Sequence of chain 1.A:
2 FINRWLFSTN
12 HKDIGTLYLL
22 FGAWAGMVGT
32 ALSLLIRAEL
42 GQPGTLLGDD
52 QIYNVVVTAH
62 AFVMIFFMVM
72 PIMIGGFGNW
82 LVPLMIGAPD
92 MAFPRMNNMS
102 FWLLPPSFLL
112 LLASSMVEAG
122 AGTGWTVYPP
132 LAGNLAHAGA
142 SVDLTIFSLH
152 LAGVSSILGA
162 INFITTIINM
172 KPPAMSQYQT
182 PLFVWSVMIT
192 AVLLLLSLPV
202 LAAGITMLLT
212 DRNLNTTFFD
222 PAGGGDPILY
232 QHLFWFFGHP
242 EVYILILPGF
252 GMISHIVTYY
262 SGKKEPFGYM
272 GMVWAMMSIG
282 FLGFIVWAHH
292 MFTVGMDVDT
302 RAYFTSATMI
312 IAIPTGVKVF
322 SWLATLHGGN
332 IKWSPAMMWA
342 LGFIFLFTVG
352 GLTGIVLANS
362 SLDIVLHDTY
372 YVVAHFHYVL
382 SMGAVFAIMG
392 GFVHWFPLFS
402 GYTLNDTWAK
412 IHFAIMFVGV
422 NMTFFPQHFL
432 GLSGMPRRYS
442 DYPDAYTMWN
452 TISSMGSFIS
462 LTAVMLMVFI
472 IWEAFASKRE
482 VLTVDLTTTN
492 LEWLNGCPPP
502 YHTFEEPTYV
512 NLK

The small molecule below binds the protein below.
Small molecule (SMILES): CCCCCCCCCCO[C@@H]1O[C@H](CO)[C@@H](O[C@H]2O[C@H](CO)[C@@H](O)[C@H](O)[C@H]2O)[C@H](O)[C@H]1O

Sequence of chain 1.C:
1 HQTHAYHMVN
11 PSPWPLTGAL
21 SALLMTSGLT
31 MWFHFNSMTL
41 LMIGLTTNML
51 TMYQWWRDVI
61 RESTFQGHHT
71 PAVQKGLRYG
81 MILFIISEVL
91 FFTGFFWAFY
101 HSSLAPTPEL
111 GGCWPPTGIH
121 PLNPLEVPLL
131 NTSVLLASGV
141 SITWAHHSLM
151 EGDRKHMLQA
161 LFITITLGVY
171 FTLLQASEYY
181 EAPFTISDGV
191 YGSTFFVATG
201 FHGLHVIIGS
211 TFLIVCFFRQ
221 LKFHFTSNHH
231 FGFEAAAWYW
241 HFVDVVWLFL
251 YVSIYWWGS

Sequence of chain 1.J:
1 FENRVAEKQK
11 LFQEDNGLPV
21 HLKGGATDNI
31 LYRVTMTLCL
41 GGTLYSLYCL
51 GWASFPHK

Binding-site contacts:
Ligand atom C25 contacts residue MET31 of chain 1.C at 4.0 Å (hydrophobic).
Ligand atom C25 contacts residue PHE35 of chain 1.C at 3.4 Å (hydrophobic).
Ligand atom O5 contacts residue TRP52 of chain 1.J at 3.8 Å.
Ligand atom O16 contacts residue CYS49 of chain 1.J at 3.6 Å (h-bond).
Ligand atom C22 contacts residue PHE35 of chain 1.C at 3.9 Å (hydrophobic).
Ligand atom C18 contacts residue PHE35 of chain 1.C at 3.5 Å (hydrophobic).
Ligand atom C40 contacts residue LEU50 of chain 1.J at 4.0 Å (hydrophobic).
Ligand atom C43 contacts residue LEU110 of chain 1.A at 3.5 Å (hydrophobic).
Ligand atom C43 contacts residue SER46 of chain 1.J at 3.5 Å.
Ligand atom C1 contacts residue MET31 of chain 1.C at 4.0 Å (hydrophobic).
Ligand atom C25 contacts residue THR30 of chain 1.C at 4.1 Å.
Ligand atom C37 contacts residue SER46 of chain 1.J at 3.5 Å.
Ligand atom O61 contacts residue PHE35 of chain 1.C at 2.9 Å (h-bond).
Ligand atom C37 contacts residue SER27 of chain 1.C at 3.9 Å.
Ligand atom O16 contacts residue MET31 of chain 1.C at 3.2 Å.
Ligand atom C4 contacts residue TRP52 of chain 1.J at 3.4 Å (hydrophobic).
Ligand atom C57 contacts residue PHE35 of chain 1.C at 3.9 Å (hydrophobic).
Ligand atom C9 contacts residue TRP52 of chain 1.J at 3.8 Å (hydrophobic).
Ligand atom C18 contacts residue MET31 of chain 1.C at 4.0 Å (hydrophobic).
Ligand atom O49 contacts residue TYR48 of chain 1.J at 3.2 Å.
Ligand atom C6 contacts residue MET31 of chain 1.C at 4.1 Å (hydrophobic).
Ligand atom C22 contacts residue MET31 of chain 1.C at 4.0 Å (hydrophobic).
Ligand atom C19 contacts residue PHE35 of chain 1.C at 3.5 Å (hydrophobic).
Ligand atom C34 contacts residue LEU145 of chain 1.A at 4.0 Å (hydrophobic).
Ligand atom C28 contacts residue THR30 of chain 1.C at 4.0 Å.
Ligand atom C18 contacts residue CYS49 of chain 1.J at 3.9 Å (hydrophobic).
Ligand atom O49 contacts residue CYS49 of chain 1.J at 3.5 Å (h-bond).
Ligand atom O55 contacts residue TYR48 of chain 1.J at 4.1 Å.
Ligand atom C40 contacts residue ALA114 of chain 1.A at 4.0 Å (hydrophobic).
Ligand atom C6 contacts residue TRP52 of chain 1.J at 3.7 Å (hydrophobic).
Ligand atom C19 contacts residue MET31 of chain 1.C at 3.3 Å (hydrophobic).
Ligand atom C19 contacts residue CYS49 of chain 1.J at 3.9 Å (hydrophobic).
Ligand atom C37 contacts residue LEU50 of chain 1.J at 3.9 Å (hydrophobic).
Ligand atom C57 contacts residue TRP52 of chain 1.J at 3.4 Å (hydrophobic).
Ligand atom C22 contacts residue CYS49 of chain 1.J at 3.5 Å (hydrophobic).
Ligand atom O49 contacts residue TYR45 of chain 1.J at 3.8 Å.
Ligand atom C43 contacts residue LEU23 of chain 1.C at 4.0 Å (hydrophobic).
Ligand atom C11 contacts residue TRP52 of chain 1.J at 3.8 Å (hydrophobic).
Ligand atom O7 contacts residue TRP52 of chain 1.J at 3.8 Å.
Ligand atom O5 contacts residue PHE35 of chain 1.C at 3.7 Å.